Sequence of chain 2.E:
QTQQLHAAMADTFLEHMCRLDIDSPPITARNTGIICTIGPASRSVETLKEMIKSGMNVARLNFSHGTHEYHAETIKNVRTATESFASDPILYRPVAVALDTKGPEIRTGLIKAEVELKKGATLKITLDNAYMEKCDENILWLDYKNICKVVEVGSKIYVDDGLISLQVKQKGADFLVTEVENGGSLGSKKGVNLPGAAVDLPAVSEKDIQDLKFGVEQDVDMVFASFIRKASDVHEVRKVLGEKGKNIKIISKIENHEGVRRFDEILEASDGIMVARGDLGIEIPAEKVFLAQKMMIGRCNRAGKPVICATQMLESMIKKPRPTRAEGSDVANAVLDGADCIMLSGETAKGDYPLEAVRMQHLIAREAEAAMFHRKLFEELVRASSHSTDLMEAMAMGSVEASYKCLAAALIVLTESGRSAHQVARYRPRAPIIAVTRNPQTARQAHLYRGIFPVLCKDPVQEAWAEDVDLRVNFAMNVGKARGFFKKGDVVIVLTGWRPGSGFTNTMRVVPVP

Binding-site contacts:
Ligand atom OXT contacts residue ASP316 of chain 2.E at 3.0 Å (salt-bridge).
Ligand atom C contacts residue ALA313 of chain 2.E at 3.8 Å (hydrophobic).
Ligand atom CA contacts residue MG1 of chain 2.EA at 3.4 Å.
Ligand atom CB contacts residue THR348 of chain 2.E at 3.2 Å.
Ligand atom CA contacts residue THR348 of chain 2.E at 3.8 Å.
Ligand atom O contacts residue GLY315 of chain 2.E at 3.6 Å.
Ligand atom CA contacts residue ARG93 of chain 2.E at 4.3 Å.
Ligand atom CB contacts residue SER382 of chain 2.E at 4.0 Å.
Ligand atom C contacts residue GLU292 of chain 2.E at 4.2 Å.
Ligand atom CA contacts residue ASP316 of chain 2.E at 4.3 Å.
Ligand atom OXT contacts residue ALA313 of chain 2.E at 3.4 Å.
Ligand atom O contacts residue ASP316 of chain 2.E at 3.9 Å.
Ligand atom CB contacts residue ARG93 of chain 2.E at 4.2 Å.
Ligand atom O3 contacts residue MG1 of chain 2.EA at 2.9 Å.
Ligand atom OXT contacts residue MG1 of chain 2.EA at 2.3 Å.
Ligand atom C contacts residue THR348 of chain 2.E at 3.5 Å.
Ligand atom O3 contacts residue K1 of chain 2.DA at 3.8 Å.
Ligand atom O contacts residue ARG314 of chain 2.E at 4.4 Å.
Ligand atom C contacts residue MG1 of chain 2.EA at 3.2 Å.
Ligand atom CA contacts residue LYS290 of chain 2.E at 4.4 Å.
Ligand atom O3 contacts residue LYS290 of chain 2.E at 3.6 Å (salt-bridge).
Ligand atom O contacts residue ALA313 of chain 2.E at 3.6 Å.
Ligand atom OXT contacts residue GLU292 of chain 2.E at 3.0 Å (salt-bridge).
Ligand atom O contacts residue THR348 of chain 2.E at 2.5 Å (h-bond).
Ligand atom OXT contacts residue LYS290 of chain 2.E at 4.1 Å.
Ligand atom C contacts residue ASP316 of chain 2.E at 3.8 Å.
Ligand atom O3 contacts residue ARG93 of chain 2.E at 3.7 Å.
Ligand atom O3 contacts residue ASP316 of chain 2.E at 4.1 Å.
Ligand atom O contacts residue MG1 of chain 2.EA at 4.3 Å.

A small-molecule ligand and the protein it binds are described below.
Small molecule (SMILES): CC(=O)C(=O)O